Binding-site contacts:
Ligand atom C10 contacts residue MET49 of chain 2.A at 3.4 Å (hydrophobic).
Ligand atom C3 contacts residue HIS163 of chain 2.A at 3.3 Å.
Ligand atom N contacts residue PHE140 of chain 2.A at 3.7 Å.
Ligand atom O contacts residue GLU166 of chain 2.A at 3.1 Å (salt-bridge).
Ligand atom C11 contacts residue MET49 of chain 2.A at 3.7 Å (hydrophobic).
Ligand atom C3 contacts residue CYS145 of chain 2.A at 3.9 Å (hydrophobic).
Ligand atom C1 contacts residue PHE140 of chain 2.A at 3.9 Å (hydrophobic).
Ligand atom C contacts residue ASN142 of chain 2.A at 3.6 Å.
Ligand atom C contacts residue LEU141 of chain 2.A at 3.6 Å (hydrophobic).
Ligand atom C12 contacts residue HIS164 of chain 2.A at 3.4 Å.
Ligand atom C9 contacts residue MET49 of chain 2.A at 3.6 Å (hydrophobic).
Ligand atom CL contacts residue HIS41 of chain 2.A at 3.4 Å.
Ligand atom C12 contacts residue HIS41 of chain 2.A at 3.8 Å.
Ligand atom C2 contacts residue PHE140 of chain 2.A at 3.3 Å (hydrophobic).
Ligand atom CL contacts residue HIS164 of chain 2.A at 3.9 Å.
Ligand atom CL contacts residue MET165 of chain 2.A at 3.8 Å.
Ligand atom C10 contacts residue ARG188 of chain 2.A at 3.7 Å.
Ligand atom O contacts residue MET165 of chain 2.A at 3.4 Å.
Ligand atom CL contacts residue ASP187 of chain 2.A at 3.2 Å.
Ligand atom N contacts residue SER144 of chain 2.A at 3.6 Å (h-bond).
Ligand atom C1 contacts residue ASN142 of chain 2.A at 3.7 Å.
Ligand atom C10 contacts residue MET165 of chain 2.A at 3.6 Å (hydrophobic).
Ligand atom C2 contacts residue LEU141 of chain 2.A at 3.7 Å (hydrophobic).
Ligand atom C1 contacts residue GLU166 of chain 2.A at 3.8 Å.
Ligand atom C1 contacts residue LEU141 of chain 2.A at 3.5 Å (hydrophobic).
Ligand atom C contacts residue SER1 of chain 1.A at 3.8 Å.
Ligand atom C contacts residue PHE140 of chain 2.A at 3.7 Å (hydrophobic).
Ligand atom C5 contacts residue HIS164 of chain 2.A at 4.0 Å.
Ligand atom C11 contacts residue MET165 of chain 2.A at 3.8 Å (hydrophobic).
Ligand atom C2 contacts residue GLU166 of chain 2.A at 3.4 Å.
Ligand atom C9 contacts residue GLN189 of chain 2.A at 3.5 Å.
Ligand atom N1 contacts residue CYS145 of chain 2.A at 3.5 Å (h-bond).
Ligand atom C9 contacts residue ARG188 of chain 2.A at 3.9 Å.
Ligand atom N contacts residue GLU166 of chain 2.A at 3.7 Å.
Ligand atom C13 contacts residue ASN142 of chain 2.A at 3.4 Å.
Ligand atom C8 contacts residue GLN189 of chain 2.A at 3.5 Å.
Ligand atom N contacts residue HIS163 of chain 2.A at 2.8 Å (h-bond).
Ligand atom C3 contacts residue GLU166 of chain 2.A at 3.8 Å.
Ligand atom C contacts residue GLU166 of chain 2.A at 3.6 Å.
Ligand atom C3 contacts residue SER144 of chain 2.A at 4.0 Å.

This protein binds this small molecule.
Small molecule (SMILES): Cc1cncc(NC(=O)Cc2cccc(Cl)c2)c1

Sequence of chain 1.A:
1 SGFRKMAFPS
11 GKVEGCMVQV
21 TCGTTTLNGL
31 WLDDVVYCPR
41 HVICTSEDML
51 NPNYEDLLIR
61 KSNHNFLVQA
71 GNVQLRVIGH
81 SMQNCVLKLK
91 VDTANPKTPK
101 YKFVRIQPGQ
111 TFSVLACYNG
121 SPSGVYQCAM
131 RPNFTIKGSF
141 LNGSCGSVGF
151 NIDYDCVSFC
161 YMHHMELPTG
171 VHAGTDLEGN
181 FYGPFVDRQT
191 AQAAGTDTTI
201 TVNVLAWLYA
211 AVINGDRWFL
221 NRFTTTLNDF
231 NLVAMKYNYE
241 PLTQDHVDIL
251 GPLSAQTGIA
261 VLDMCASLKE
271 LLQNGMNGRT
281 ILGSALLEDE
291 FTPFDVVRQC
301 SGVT

Sequence of chain 2.A:
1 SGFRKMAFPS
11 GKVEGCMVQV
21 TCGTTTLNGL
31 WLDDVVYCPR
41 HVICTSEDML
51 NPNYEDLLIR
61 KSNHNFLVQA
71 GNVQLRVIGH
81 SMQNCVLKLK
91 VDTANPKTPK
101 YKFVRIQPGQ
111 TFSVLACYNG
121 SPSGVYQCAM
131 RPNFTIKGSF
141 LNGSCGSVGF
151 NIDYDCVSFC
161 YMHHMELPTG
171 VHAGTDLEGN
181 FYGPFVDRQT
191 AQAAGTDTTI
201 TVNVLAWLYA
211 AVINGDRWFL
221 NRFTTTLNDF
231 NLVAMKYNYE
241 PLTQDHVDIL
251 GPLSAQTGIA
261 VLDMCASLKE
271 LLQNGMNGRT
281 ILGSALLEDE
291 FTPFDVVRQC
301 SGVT